This protein binds this small molecule.
Small molecule (SMILES): NC(=O)[C@@H]1CSSCCC(=O)N[C@@H](/C=C/CCN=C(N)N)C(=O)NCC(=O)N[C@@H](CC(=O)O)C(=O)N[C@@H](CC2=c3ccccc3=NC2)C(=O)N2C=CC[C@H]2C(=O)N1

Sequence of chain 1.A:
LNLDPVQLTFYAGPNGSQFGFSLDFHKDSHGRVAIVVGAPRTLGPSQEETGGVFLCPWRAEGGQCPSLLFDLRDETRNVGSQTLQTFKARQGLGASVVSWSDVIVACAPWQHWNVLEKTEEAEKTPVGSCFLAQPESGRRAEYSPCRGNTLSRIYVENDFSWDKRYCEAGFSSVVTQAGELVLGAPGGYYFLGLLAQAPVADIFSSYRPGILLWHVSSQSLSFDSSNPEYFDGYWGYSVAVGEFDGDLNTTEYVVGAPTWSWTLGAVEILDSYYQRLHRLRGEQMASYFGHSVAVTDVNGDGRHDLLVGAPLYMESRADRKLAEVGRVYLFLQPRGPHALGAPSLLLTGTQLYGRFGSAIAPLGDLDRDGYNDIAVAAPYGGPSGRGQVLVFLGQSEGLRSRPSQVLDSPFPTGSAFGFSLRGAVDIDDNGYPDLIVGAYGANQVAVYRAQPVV

Binding-site contacts:
Ligand atom CG contacts residue TYR190 of chain 1.A at 3.8 Å (hydrophobic).
Ligand atom CG contacts residue SER121 of chain 1.B at 3.5 Å.
Ligand atom O contacts residue TYR122 of chain 1.B at 3.6 Å.
Ligand atom NH2 contacts residue ASP224 of chain 1.A at 2.8 Å (salt-bridge).
Ligand atom CG contacts residue MG1 of chain 1.T at 3.1 Å.
Ligand atom OD2 contacts residue TYR122 of chain 1.B at 3.2 Å (h-bond).
Ligand atom OD1 contacts residue SER121 of chain 1.B at 3.2 Å.
Ligand atom OD2 contacts residue SER123 of chain 1.B at 2.9 Å (h-bond).
Ligand atom N contacts residue ARG216 of chain 1.B at 3.2 Å (salt-bridge).
Ligand atom CH2 contacts residue TYR190 of chain 1.A at 3.6 Å (hydrophobic).
Ligand atom OD2 contacts residue MG1 of chain 1.T at 2.3 Å.
Ligand atom CA contacts residue ARG216 of chain 1.B at 3.6 Å.
Ligand atom NH2 contacts residue PHE160 of chain 1.A at 3.1 Å (h-bond).
Ligand atom OD2 contacts residue SER121 of chain 1.B at 3.1 Å.
Ligand atom N contacts residue SER123 of chain 1.B at 3.8 Å.
Ligand atom OD1 contacts residue ARG214 of chain 1.B at 3.5 Å.
Ligand atom NH1 contacts residue ASP224 of chain 1.A at 2.4 Å (salt-bridge).
Ligand atom CZ3 contacts residue TYR190 of chain 1.A at 3.3 Å (hydrophobic).
Ligand atom CB contacts residue ASN215 of chain 1.B at 3.1 Å.
Ligand atom O contacts residue ALA218 of chain 1.B at 3.8 Å.
Ligand atom NE contacts residue PHE231 of chain 1.A at 3.6 Å.
Ligand atom CH2 contacts residue PHE160 of chain 1.A at 3.4 Å (hydrophobic).
Ligand atom CB contacts residue GLU220 of chain 1.B at 3.8 Å.
Ligand atom C contacts residue ALA218 of chain 1.B at 3.8 Å (hydrophobic).
Ligand atom CZ contacts residue ASP224 of chain 1.A at 3.3 Å.
Ligand atom CG contacts residue GLU220 of chain 1.B at 3.4 Å.
Ligand atom CZ2 contacts residue PHE160 of chain 1.A at 3.8 Å (hydrophobic).
Ligand atom O contacts residue ALA218 of chain 1.B at 3.4 Å.
Ligand atom CG contacts residue ASN215 of chain 1.B at 3.1 Å.
Ligand atom NH1 contacts residue SER225 of chain 1.A at 2.8 Å (h-bond).
Ligand atom NH1 contacts residue TYR189 of chain 1.A at 3.7 Å.
Ligand atom CA contacts residue ALA218 of chain 1.B at 3.9 Å (hydrophobic).
Ligand atom NH1 contacts residue LEU192 of chain 1.A at 3.4 Å.
Ligand atom OD2 contacts residue GLU220 of chain 1.B at 3.3 Å (salt-bridge).
Ligand atom C contacts residue SER123 of chain 1.B at 3.8 Å.
Ligand atom C contacts residue ARG216 of chain 1.B at 3.8 Å.
Ligand atom OD1 contacts residue ASN215 of chain 1.B at 2.5 Å (h-bond).
Ligand atom OD1 contacts residue TYR122 of chain 1.B at 3.1 Å (h-bond).
Ligand atom CZ contacts residue SER225 of chain 1.A at 3.6 Å.
Ligand atom CG contacts residue TYR122 of chain 1.B at 3.5 Å (hydrophobic).

Sequence of chain 1.B:
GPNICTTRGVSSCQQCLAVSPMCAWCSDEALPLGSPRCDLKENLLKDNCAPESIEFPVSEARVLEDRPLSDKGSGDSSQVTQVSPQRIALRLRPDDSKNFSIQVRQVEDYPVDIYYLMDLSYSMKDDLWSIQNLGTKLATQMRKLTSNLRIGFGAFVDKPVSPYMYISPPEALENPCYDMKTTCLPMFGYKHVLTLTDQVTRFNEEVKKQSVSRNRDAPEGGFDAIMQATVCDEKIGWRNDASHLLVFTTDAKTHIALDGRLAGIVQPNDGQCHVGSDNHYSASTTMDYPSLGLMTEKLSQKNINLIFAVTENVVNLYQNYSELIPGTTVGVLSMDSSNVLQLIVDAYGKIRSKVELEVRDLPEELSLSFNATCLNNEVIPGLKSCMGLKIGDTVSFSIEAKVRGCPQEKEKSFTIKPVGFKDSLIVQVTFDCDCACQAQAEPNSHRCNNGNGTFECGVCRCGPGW